Binding-site contacts:
Ligand atom C9 contacts residue SER277 of chain 1.A at 3.5 Å.
Ligand atom PA contacts residue LYS137 of chain 1.A at 3.8 Å.
Ligand atom O2A contacts residue LYS137 of chain 1.A at 2.8 Å (salt-bridge).
Ligand atom C5 contacts residue SER277 of chain 1.A at 3.4 Å.
Ligand atom O1A contacts residue GLU186 of chain 1.A at 2.9 Å (salt-bridge).
Ligand atom PA contacts residue BTB1 of chain 1.E at 3.7 Å.
Ligand atom O2A contacts residue BTB1 of chain 1.E at 3.6 Å (h-bond).
Ligand atom O1A contacts residue TYR237 of chain 1.A at 3.1 Å (h-bond).
Ligand atom C6 contacts residue VAL235 of chain 1.A at 3.8 Å (hydrophobic).
Ligand atom C5 contacts residue LEU276 of chain 1.A at 3.8 Å (hydrophobic).
Ligand atom O2A contacts residue ARG68 of chain 1.A at 3.7 Å.
Ligand atom PA contacts residue MG1 of chain 1.C at 3.3 Å.
Ligand atom C8 contacts residue ALA233 of chain 1.A at 3.2 Å (hydrophobic).
Ligand atom O1A contacts residue MG1 of chain 1.C at 2.1 Å.
Ligand atom O2B contacts residue LYS135 of chain 1.A at 3.1 Å (salt-bridge).
Ligand atom S1 contacts residue ASN290 of chain 1.A at 3.2 Å (h-bond).
Ligand atom O1A contacts residue TYR188 of chain 1.A at 2.8 Å (h-bond).
Ligand atom O1B contacts residue MG1 of chain 1.C at 3.5 Å.
Ligand atom O3A contacts residue TYR292 of chain 1.A at 2.6 Å (h-bond).
Ligand atom C8 contacts residue VAL235 of chain 1.A at 3.6 Å (hydrophobic).
Ligand atom C10 contacts residue LEU276 of chain 1.A at 3.7 Å (hydrophobic).
Ligand atom O3B contacts residue LYS135 of chain 1.A at 3.9 Å.
Ligand atom O3B contacts residue MG1 of chain 1.C at 2.0 Å.
Ligand atom PB contacts residue MG1 of chain 1.C at 3.2 Å.
Ligand atom O3A contacts residue TYR237 of chain 1.A at 2.6 Å (h-bond).
Ligand atom C6 contacts residue SER277 of chain 1.A at 3.4 Å.
Ligand atom PA contacts residue TYR188 of chain 1.A at 3.9 Å.
Ligand atom PA contacts residue TYR292 of chain 1.A at 3.8 Å.
Ligand atom O1B contacts residue ASN290 of chain 1.A at 3.5 Å (h-bond).
Ligand atom PA contacts residue TYR237 of chain 1.A at 3.4 Å.
Ligand atom O3A contacts residue BTB1 of chain 1.E at 2.9 Å (h-bond).
Ligand atom C7 contacts residue SER277 of chain 1.A at 3.3 Å.
Ligand atom O1B contacts residue ARG68 of chain 1.A at 3.5 Å (salt-bridge).
Ligand atom O1B contacts residue TYR292 of chain 1.A at 3.6 Å (h-bond).
Ligand atom C10 contacts residue ASN290 of chain 1.A at 3.8 Å.
Ligand atom O1B contacts residue TYR237 of chain 1.A at 3.9 Å.
Ligand atom C10 contacts residue ALA275 of chain 1.A at 3.4 Å (hydrophobic).
Ligand atom S1 contacts residue LYS58 of chain 1.A at 3.6 Å.
Ligand atom O2B contacts residue ARG68 of chain 1.A at 2.9 Å (salt-bridge).
Ligand atom C10 contacts residue VAL235 of chain 1.A at 3.5 Å (hydrophobic).

A small-molecule ligand and the protein it binds are described below.
Small molecule (SMILES): CC(C)=CCCC(C)=CCS[P](=O)(O)OP(=O)(O)O

Sequence of chain 1.A:
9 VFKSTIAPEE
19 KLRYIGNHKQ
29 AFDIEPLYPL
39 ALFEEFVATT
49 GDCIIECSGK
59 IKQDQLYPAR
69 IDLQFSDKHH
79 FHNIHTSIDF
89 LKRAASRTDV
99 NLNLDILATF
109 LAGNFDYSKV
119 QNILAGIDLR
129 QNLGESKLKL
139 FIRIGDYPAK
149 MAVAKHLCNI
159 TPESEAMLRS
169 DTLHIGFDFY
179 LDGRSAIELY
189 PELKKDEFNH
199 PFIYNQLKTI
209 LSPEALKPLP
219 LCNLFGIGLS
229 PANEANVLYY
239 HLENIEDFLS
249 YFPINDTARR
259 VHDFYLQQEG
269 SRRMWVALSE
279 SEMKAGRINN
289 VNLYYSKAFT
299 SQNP